A protein and the small-molecule ligand that binds it are described below.
Small molecule (SMILES): Nc1ncnc2c1ncn2[C@H]1C[C@H](O)[C@@H](COP(=O)(O)O)O1

Binding-site contacts:
Ligand atom N6 contacts residue GLY420 of chain 1.Y at 3.6 Å.
Ligand atom N1 contacts residue PRO412 of chain 1.Y at 3.7 Å.
Ligand atom N1 contacts residue VAL201 of chain 1.Y at 4.0 Å.
Ligand atom O1P contacts residue PRO202 of chain 1.Y at 4.1 Å.
Ligand atom C6 contacts residue PRO412 of chain 1.Y at 3.6 Å (hydrophobic).
Ligand atom C4 contacts residue PRO412 of chain 1.Y at 4.1 Å (hydrophobic).
Ligand atom N6 contacts residue PRO412 of chain 1.Y at 3.6 Å.
Ligand atom N9 contacts residue PRO412 of chain 1.Y at 4.4 Å.
Ligand atom C8 contacts residue PRO202 of chain 1.Y at 4.4 Å (hydrophobic).
Ligand atom O4' contacts residue PRO202 of chain 1.Y at 4.4 Å.
Ligand atom C4 contacts residue PRO202 of chain 1.Y at 4.0 Å (hydrophobic).
Ligand atom C5 contacts residue PRO412 of chain 1.Y at 4.1 Å (hydrophobic).
Ligand atom N9 contacts residue PRO202 of chain 1.Y at 4.3 Å.
Ligand atom C5 contacts residue PRO202 of chain 1.Y at 3.9 Å (hydrophobic).
Ligand atom O5' contacts residue PRO202 of chain 1.Y at 4.1 Å.
Ligand atom N6 contacts residue SER413 of chain 1.Y at 3.6 Å.
Ligand atom P contacts residue PRO202 of chain 1.Y at 4.4 Å.
Ligand atom C8 contacts residue HIS411 of chain 1.Y at 3.4 Å.
Ligand atom N1 contacts residue PRO202 of chain 1.Y at 4.0 Å.
Ligand atom C6 contacts residue VAL201 of chain 1.Y at 4.5 Å (hydrophobic).
Ligand atom N9 contacts residue HIS411 of chain 1.Y at 4.5 Å.
Ligand atom N6 contacts residue VAL201 of chain 1.Y at 4.5 Å.
Ligand atom N7 contacts residue HIS411 of chain 1.Y at 3.7 Å.
Ligand atom C2 contacts residue GLY420 of chain 1.Y at 3.8 Å.
Ligand atom N3 contacts residue PRO202 of chain 1.Y at 4.2 Å.
Ligand atom C5' contacts residue PRO202 of chain 1.Y at 4.2 Å (hydrophobic).
Ligand atom C2 contacts residue PRO202 of chain 1.Y at 4.0 Å (hydrophobic).
Ligand atom C2 contacts residue PRO412 of chain 1.Y at 4.2 Å (hydrophobic).
Ligand atom N7 contacts residue PRO202 of chain 1.Y at 4.2 Å.
Ligand atom C6 contacts residue SER413 of chain 1.Y at 4.4 Å.
Ligand atom C6 contacts residue PRO202 of chain 1.Y at 4.0 Å (hydrophobic).
Ligand atom N3 contacts residue PRO412 of chain 1.Y at 4.0 Å.
Ligand atom O3' contacts residue HIS409 of chain 1.H at 4.4 Å.
Ligand atom N1 contacts residue GLY420 of chain 1.Y at 3.2 Å (h-bond).
Ligand atom N7 contacts residue SER413 of chain 1.Y at 4.3 Å.
Ligand atom O3P contacts residue PRO202 of chain 1.Y at 4.1 Å.
Ligand atom C6 contacts residue GLY420 of chain 1.Y at 4.3 Å.
Ligand atom C2' contacts residue HIS411 of chain 1.Y at 4.3 Å.

Sequence of chain 1.H:
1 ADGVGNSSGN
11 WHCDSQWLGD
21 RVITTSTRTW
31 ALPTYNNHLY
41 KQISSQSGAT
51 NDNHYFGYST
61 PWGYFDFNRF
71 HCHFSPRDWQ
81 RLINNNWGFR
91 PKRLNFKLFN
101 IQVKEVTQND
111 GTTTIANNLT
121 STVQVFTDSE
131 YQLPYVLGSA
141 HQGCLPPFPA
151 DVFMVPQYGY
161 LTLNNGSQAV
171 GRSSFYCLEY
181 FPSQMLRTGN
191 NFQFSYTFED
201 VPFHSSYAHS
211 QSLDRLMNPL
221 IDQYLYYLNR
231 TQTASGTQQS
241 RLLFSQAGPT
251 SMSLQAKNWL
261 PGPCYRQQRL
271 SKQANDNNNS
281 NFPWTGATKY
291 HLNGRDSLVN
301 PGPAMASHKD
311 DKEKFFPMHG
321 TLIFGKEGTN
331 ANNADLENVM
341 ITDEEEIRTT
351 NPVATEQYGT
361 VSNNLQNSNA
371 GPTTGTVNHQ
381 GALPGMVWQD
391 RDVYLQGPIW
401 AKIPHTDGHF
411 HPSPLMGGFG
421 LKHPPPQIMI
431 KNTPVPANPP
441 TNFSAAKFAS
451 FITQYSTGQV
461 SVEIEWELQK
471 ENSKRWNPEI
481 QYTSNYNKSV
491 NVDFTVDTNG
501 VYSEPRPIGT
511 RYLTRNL

Sequence of chain 1.Y:
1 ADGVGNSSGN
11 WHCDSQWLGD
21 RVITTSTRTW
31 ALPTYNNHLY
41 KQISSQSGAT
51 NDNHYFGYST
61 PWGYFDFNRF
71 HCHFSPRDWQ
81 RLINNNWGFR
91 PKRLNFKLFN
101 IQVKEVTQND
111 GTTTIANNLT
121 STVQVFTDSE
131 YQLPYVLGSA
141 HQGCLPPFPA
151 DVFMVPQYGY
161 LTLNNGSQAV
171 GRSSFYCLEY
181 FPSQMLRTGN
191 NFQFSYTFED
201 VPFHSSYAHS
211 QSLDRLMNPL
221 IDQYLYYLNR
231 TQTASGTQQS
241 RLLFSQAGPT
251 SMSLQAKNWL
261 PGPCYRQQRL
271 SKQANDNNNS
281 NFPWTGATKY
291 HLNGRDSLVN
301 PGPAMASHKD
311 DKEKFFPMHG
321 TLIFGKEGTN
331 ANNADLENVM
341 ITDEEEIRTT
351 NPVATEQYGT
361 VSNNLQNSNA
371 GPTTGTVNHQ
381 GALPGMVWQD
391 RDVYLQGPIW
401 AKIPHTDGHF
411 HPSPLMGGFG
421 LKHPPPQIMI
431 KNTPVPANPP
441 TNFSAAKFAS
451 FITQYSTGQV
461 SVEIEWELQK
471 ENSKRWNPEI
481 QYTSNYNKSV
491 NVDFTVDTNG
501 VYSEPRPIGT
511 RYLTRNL